Sequence of chain 1.A:
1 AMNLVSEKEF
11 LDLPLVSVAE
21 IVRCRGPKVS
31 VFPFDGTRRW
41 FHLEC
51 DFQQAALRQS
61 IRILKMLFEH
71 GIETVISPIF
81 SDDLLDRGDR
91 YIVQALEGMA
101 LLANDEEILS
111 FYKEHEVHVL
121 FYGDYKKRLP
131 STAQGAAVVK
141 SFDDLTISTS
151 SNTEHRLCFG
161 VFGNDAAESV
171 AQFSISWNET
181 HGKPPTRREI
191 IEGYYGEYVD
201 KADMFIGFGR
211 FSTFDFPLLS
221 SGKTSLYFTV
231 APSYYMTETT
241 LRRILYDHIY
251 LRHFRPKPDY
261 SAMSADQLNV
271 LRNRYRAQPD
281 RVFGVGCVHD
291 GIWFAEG

This protein binds this small molecule.
Small molecule (SMILES): C/C(=C\COP(=O)(O)OP(=O)(O)O)CC[C@@]1(C)[C@@H]2CCCC(C)(C)C2=CC[C@@H]1C

Binding-site contacts:
Ligand atom C14 contacts residue ARG38 of chain 2.A at 3.8 Å.
Ligand atom C7 contacts residue PHE34 of chain 2.A at 3.8 Å (hydrophobic).
Ligand atom C3 contacts residue ALA56 of chain 2.A at 4.0 Å (hydrophobic).
Ligand atom PB contacts residue ARG38 of chain 2.A at 4.0 Å.
Ligand atom C18 contacts residue SER60 of chain 2.A at 3.3 Å.
Ligand atom C18 contacts residue TYR234 of chain 2.A at 3.9 Å (hydrophobic).
Ligand atom C11 contacts residue PHE80 of chain 2.A at 3.8 Å (hydrophobic).
Ligand atom C17 contacts residue THR37 of chain 2.A at 3.8 Å.
Ligand atom O1B contacts residue ARG39 of chain 2.A at 3.2 Å.
Ligand atom C20 contacts residue PHE80 of chain 2.A at 3.5 Å (hydrophobic).
Ligand atom C1 contacts residue PHE80 of chain 2.A at 3.9 Å (hydrophobic).
Ligand atom C20 contacts residue ILE79 of chain 2.A at 3.4 Å (hydrophobic).
Ligand atom C7 contacts residue TYR234 of chain 2.A at 3.7 Å (hydrophobic).
Ligand atom C12 contacts residue THR37 of chain 2.A at 4.1 Å.
Ligand atom O3A contacts residue THR37 of chain 2.A at 3.9 Å.
Ligand atom C18 contacts residue LEU57 of chain 2.A at 3.6 Å (hydrophobic).
Ligand atom C17 contacts residue ILE79 of chain 2.A at 3.5 Å (hydrophobic).
Ligand atom C6 contacts residue TYR234 of chain 2.A at 3.5 Å (hydrophobic).
Ligand atom C13 contacts residue THR37 of chain 2.A at 3.8 Å.
Ligand atom PB contacts residue ARG39 of chain 2.A at 3.9 Å.
Ligand atom O contacts residue THR37 of chain 2.A at 3.4 Å (h-bond).
Ligand atom C2 contacts residue GLN53 of chain 2.A at 4.2 Å.
Ligand atom C7 contacts residue THR37 of chain 2.A at 3.9 Å.
Ligand atom PB contacts residue GLY36 of chain 2.A at 4.2 Å.
Ligand atom O3A contacts residue ARG38 of chain 2.A at 3.6 Å (salt-bridge).
Ligand atom C17 contacts residue PHE34 of chain 2.A at 3.7 Å (hydrophobic).
Ligand atom O2A contacts residue GLY36 of chain 2.A at 3.9 Å.
Ligand atom C18 contacts residue ALA56 of chain 2.A at 3.6 Å (hydrophobic).
Ligand atom O1B contacts residue ARG38 of chain 2.A at 3.7 Å.
Ligand atom O1B contacts residue THR37 of chain 2.A at 3.3 Å (h-bond).
Ligand atom C15 contacts residue THR37 of chain 2.A at 3.5 Å.
Ligand atom C15 contacts residue ARG38 of chain 2.A at 3.6 Å.
Ligand atom C16 contacts residue TYR91 of chain 2.A at 3.5 Å (hydrophobic).
Ligand atom O3B contacts residue ARG39 of chain 2.A at 3.4 Å (salt-bridge).
Ligand atom O2B contacts residue ARG38 of chain 2.A at 3.3 Å.
Ligand atom C8 contacts residue THR37 of chain 2.A at 3.9 Å.
Ligand atom C2 contacts residue GLY98 of chain 2.A at 3.6 Å.
Ligand atom O1B contacts residue GLY36 of chain 2.A at 2.9 Å.
Ligand atom O2B contacts residue ARG39 of chain 2.A at 3.6 Å.
Ligand atom C14 contacts residue THR37 of chain 2.A at 2.6 Å.

Sequence of chain 2.A:
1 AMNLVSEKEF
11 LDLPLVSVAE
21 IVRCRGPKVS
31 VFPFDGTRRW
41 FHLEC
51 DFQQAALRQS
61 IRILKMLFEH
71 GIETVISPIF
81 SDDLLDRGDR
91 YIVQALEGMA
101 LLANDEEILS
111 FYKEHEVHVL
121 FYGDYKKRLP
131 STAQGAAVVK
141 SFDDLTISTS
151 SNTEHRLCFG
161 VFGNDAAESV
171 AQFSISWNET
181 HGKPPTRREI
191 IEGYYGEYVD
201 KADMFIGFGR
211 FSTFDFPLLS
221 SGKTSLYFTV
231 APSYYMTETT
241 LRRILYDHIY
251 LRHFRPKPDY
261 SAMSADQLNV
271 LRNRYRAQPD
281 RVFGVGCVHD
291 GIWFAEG